The small molecule below binds the protein below.
Small molecule (SMILES): CC(=O)N[C@H]1[C@H](O[C@H]2[C@H](O)[C@@H](NC(C)=O)CO[C@@H]2CO)O[C@H](CO)[C@@H](O)[C@@H]1O

Sequence of chain 30.E:
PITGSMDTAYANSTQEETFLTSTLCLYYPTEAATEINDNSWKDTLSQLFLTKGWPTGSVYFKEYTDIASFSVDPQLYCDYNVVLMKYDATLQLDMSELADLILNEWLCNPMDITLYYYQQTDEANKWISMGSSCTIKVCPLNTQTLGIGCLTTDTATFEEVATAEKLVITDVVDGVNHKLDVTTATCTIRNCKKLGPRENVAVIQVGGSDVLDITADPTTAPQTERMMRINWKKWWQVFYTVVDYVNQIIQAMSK

Binding-site contacts:
Ligand atom C2 contacts residue ASN12 of chain 30.E at 3.3 Å.
Ligand atom O5 contacts residue ASN12 of chain 30.E at 2.7 Å (h-bond).
Ligand atom C5 contacts residue ASN12 of chain 30.E at 4.1 Å.
Ligand atom O7 contacts residue ASN12 of chain 30.E at 3.6 Å.
Ligand atom N2 contacts residue ASN12 of chain 30.E at 3.8 Å.
Ligand atom C7 contacts residue ASN12 of chain 30.E at 3.9 Å.
Ligand atom C1 contacts residue ASN12 of chain 30.E at 2.2 Å.